Sequence of chain 1.A:
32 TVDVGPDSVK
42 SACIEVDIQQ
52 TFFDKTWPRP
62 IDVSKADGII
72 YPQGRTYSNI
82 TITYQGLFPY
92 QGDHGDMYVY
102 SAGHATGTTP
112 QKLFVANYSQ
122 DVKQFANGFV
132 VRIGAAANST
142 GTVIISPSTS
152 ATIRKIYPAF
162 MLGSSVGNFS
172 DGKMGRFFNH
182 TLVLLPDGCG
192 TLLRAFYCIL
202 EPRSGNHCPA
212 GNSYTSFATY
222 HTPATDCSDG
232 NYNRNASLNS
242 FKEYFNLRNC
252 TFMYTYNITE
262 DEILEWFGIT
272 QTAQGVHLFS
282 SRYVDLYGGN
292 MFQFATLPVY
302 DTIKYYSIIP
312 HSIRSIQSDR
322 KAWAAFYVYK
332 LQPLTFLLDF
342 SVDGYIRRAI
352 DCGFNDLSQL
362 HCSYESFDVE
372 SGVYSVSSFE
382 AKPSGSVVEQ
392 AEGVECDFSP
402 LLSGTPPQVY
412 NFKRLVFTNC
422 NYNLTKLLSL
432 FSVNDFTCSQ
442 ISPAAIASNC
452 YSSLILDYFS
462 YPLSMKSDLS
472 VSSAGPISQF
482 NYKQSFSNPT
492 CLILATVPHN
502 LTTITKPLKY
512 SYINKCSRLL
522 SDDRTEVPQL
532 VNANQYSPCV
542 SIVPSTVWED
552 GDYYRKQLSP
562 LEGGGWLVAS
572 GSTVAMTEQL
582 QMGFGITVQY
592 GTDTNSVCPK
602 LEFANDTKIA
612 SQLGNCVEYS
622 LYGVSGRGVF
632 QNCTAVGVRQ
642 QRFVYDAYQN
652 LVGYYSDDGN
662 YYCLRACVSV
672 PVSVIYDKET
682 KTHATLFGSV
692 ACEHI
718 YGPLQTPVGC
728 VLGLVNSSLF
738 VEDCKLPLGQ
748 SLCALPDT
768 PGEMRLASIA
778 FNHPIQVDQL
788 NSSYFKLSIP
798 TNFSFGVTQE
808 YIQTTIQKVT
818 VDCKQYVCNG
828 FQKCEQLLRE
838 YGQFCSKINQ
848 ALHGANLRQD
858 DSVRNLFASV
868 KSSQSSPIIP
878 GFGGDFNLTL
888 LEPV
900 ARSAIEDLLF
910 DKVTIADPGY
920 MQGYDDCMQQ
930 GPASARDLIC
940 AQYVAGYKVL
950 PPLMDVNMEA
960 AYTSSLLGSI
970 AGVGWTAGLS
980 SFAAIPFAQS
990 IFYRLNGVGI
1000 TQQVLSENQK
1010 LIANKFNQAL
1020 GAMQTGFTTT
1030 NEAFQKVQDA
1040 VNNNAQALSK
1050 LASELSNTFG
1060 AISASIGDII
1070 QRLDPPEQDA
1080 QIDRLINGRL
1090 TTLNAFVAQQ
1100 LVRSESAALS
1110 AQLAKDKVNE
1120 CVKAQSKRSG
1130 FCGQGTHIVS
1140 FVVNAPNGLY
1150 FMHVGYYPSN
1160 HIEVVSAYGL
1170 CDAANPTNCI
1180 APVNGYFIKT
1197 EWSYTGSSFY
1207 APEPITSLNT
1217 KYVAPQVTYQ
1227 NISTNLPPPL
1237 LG

A small-molecule ligand and the protein it binds are described below.
Small molecule (SMILES): CC(=O)N[C@H]1[C@H](O[C@H]2[C@H](O)[C@@H](NC(C)=O)CO[C@@H]2CO)O[C@H](CO)[C@@H](O[C@@H]2O[C@H](CO)[C@@H](O)[C@H](O[C@H]3O[C@H](CO)[C@@H](O)[C@H](O)[C@@H]3O)[C@@H]2O)[C@@H]1O

Sequence of chain 1.C:
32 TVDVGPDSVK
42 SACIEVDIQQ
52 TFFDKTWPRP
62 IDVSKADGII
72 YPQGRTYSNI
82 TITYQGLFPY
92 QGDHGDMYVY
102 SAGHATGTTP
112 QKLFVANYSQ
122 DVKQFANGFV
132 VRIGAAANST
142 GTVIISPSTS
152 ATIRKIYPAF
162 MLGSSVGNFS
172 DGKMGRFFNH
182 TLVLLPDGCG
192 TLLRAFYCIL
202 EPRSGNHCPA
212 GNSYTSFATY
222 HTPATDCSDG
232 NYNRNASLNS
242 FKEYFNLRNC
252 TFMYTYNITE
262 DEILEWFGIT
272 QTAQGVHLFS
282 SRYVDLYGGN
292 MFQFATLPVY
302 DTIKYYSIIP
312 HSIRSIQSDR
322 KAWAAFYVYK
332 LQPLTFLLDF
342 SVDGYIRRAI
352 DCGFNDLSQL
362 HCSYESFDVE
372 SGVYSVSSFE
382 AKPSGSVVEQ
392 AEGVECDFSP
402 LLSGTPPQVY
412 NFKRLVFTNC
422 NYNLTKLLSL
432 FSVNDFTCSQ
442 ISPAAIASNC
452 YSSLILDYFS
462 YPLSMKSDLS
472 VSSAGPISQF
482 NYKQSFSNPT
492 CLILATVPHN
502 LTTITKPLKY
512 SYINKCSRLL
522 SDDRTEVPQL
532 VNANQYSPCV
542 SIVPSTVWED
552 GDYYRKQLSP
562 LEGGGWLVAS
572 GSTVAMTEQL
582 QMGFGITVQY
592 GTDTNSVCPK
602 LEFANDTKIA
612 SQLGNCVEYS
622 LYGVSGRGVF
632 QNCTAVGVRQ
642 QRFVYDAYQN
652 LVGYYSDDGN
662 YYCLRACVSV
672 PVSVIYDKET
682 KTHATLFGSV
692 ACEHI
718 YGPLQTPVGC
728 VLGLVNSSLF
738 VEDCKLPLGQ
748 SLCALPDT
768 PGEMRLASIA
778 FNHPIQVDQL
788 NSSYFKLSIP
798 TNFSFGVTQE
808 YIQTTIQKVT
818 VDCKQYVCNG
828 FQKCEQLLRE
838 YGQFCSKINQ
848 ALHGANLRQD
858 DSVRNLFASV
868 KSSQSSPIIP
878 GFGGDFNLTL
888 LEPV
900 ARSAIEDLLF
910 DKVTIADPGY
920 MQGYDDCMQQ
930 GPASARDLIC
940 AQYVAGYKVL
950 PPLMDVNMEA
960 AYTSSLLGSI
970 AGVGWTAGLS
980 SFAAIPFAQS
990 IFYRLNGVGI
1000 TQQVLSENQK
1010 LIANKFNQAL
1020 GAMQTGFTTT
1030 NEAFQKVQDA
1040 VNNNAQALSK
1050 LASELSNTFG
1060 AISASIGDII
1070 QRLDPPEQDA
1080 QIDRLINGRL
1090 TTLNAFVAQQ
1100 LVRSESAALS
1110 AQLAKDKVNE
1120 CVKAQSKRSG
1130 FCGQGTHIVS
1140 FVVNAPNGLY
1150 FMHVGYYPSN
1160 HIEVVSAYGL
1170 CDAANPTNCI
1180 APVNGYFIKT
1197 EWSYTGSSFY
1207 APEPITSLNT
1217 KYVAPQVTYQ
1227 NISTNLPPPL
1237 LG

Binding-site contacts:
Ligand atom C3 contacts residue VAL1223 of chain 1.C at 3.6 Å (hydrophobic).
Ligand atom O4 contacts residue VAL1223 of chain 1.C at 3.7 Å.
Ligand atom C8 contacts residue TYR1225 of chain 1.C at 3.3 Å (hydrophobic).
Ligand atom C8 contacts residue GLN1226 of chain 1.C at 3.8 Å.
Ligand atom C8 contacts residue SER790 of chain 1.C at 3.6 Å.
Ligand atom C7 contacts residue GLN1222 of chain 1.C at 4.0 Å.
Ligand atom C8 contacts residue PRO1221 of chain 1.C at 3.5 Å (hydrophobic).
Ligand atom O7 contacts residue VAL1223 of chain 1.C at 3.2 Å (h-bond).
Ligand atom C7 contacts residue TYR1225 of chain 1.C at 3.5 Å (hydrophobic).
Ligand atom N2 contacts residue ASN1227 of chain 1.C at 3.0 Å (h-bond).
Ligand atom C2 contacts residue ASN1227 of chain 1.C at 2.6 Å.
Ligand atom C4 contacts residue ASN1227 of chain 1.C at 4.5 Å.
Ligand atom C1 contacts residue TYR1225 of chain 1.C at 3.8 Å (hydrophobic).
Ligand atom C7 contacts residue ASN1227 of chain 1.C at 3.8 Å.
Ligand atom C7 contacts residue VAL1223 of chain 1.C at 3.7 Å (hydrophobic).
Ligand atom O5 contacts residue VAL1223 of chain 1.C at 4.0 Å.
Ligand atom C2 contacts residue VAL1223 of chain 1.C at 4.2 Å (hydrophobic).
Ligand atom C1 contacts residue ASN1227 of chain 1.C at 1.5 Å.
Ligand atom C1 contacts residue VAL1223 of chain 1.C at 4.2 Å (hydrophobic).
Ligand atom C3 contacts residue TYR1225 of chain 1.C at 4.2 Å (hydrophobic).
Ligand atom C8 contacts residue GLN1222 of chain 1.C at 3.8 Å.
Ligand atom C2 contacts residue TYR1225 of chain 1.C at 3.8 Å (hydrophobic).
Ligand atom C8 contacts residue VAL1223 of chain 1.C at 4.1 Å (hydrophobic).
Ligand atom O3 contacts residue VAL1223 of chain 1.C at 3.0 Å (h-bond).
Ligand atom C5 contacts residue ASN1227 of chain 1.C at 3.7 Å.
Ligand atom O7 contacts residue ASN1227 of chain 1.C at 3.9 Å.
Ligand atom O3 contacts residue GLU1006 of chain 1.A at 4.0 Å.
Ligand atom C3 contacts residue GLN1222 of chain 1.C at 4.4 Å.
Ligand atom N2 contacts residue TYR1225 of chain 1.C at 2.8 Å (h-bond).
Ligand atom C3 contacts residue ASN1227 of chain 1.C at 3.9 Å.
Ligand atom N2 contacts residue GLN1226 of chain 1.C at 4.3 Å.
Ligand atom O4 contacts residue GLU1006 of chain 1.A at 4.2 Å.
Ligand atom N2 contacts residue VAL1223 of chain 1.C at 4.0 Å.
Ligand atom O5 contacts residue ASN1227 of chain 1.C at 2.4 Å (h-bond).
Ligand atom O7 contacts residue GLN1222 of chain 1.C at 3.8 Å.